Binding-site contacts:
Ligand atom O10 contacts residue LEU62 of chain 18.E at 2.8 Å.
Ligand atom O8 contacts residue ASN272 of chain 18.E at 3.5 Å (h-bond).
Ligand atom C9 contacts residue LYS68 of chain 18.E at 3.8 Å.
Ligand atom O9 contacts residue GLN278 of chain 18.E at 4.0 Å.
Ligand atom C11 contacts residue GLN278 of chain 18.E at 3.5 Å.
Ligand atom O9 contacts residue LYS68 of chain 18.E at 2.9 Å (salt-bridge).
Ligand atom O10 contacts residue PHE75 of chain 18.A at 3.9 Å.
Ligand atom C10 contacts residue ASN272 of chain 18.E at 3.9 Å.
Ligand atom C11 contacts residue PHE270 of chain 18.E at 3.9 Å (hydrophobic).
Ligand atom C10 contacts residue LEU62 of chain 18.E at 3.1 Å (hydrophobic).
Ligand atom O1A contacts residue LYS68 of chain 18.E at 3.8 Å.
Ligand atom N5 contacts residue ASN272 of chain 18.E at 3.2 Å (h-bond).
Ligand atom C11 contacts residue ASN272 of chain 18.E at 3.5 Å.
Ligand atom C8 contacts residue GLN278 of chain 18.E at 3.7 Å.
Ligand atom O7 contacts residue LEU62 of chain 18.E at 3.3 Å.
Ligand atom C1 contacts residue THR276 of chain 18.E at 3.3 Å.
Ligand atom O1B contacts residue SER274 of chain 18.E at 3.3 Å (h-bond).
Ligand atom O1A contacts residue THR276 of chain 18.E at 2.6 Å (h-bond).
Ligand atom O9 contacts residue LEU67 of chain 18.E at 3.1 Å.
Ligand atom O1B contacts residue LYS68 of chain 18.E at 3.1 Å.
Ligand atom C11 contacts residue PHE65 of chain 18.E at 3.7 Å (hydrophobic).
Ligand atom C6 contacts residue LYS68 of chain 18.E at 4.0 Å.
Ligand atom N5 contacts residue LEU62 of chain 18.E at 3.9 Å.
Ligand atom C9 contacts residue GLN278 of chain 18.E at 3.3 Å.
Ligand atom O1A contacts residue ASN272 of chain 18.E at 3.6 Å.
Ligand atom O1B contacts residue THR276 of chain 18.E at 3.4 Å (h-bond).
Ligand atom C7 contacts residue GLN278 of chain 18.E at 3.9 Å.
Ligand atom C10 contacts residue GLN278 of chain 18.E at 4.0 Å.
Ligand atom O8 contacts residue THR276 of chain 18.E at 4.0 Å.
Ligand atom N5 contacts residue GLN278 of chain 18.E at 3.7 Å.
Ligand atom C11 contacts residue THR276 of chain 18.E at 3.4 Å.
Ligand atom C9 contacts residue LEU67 of chain 18.E at 4.0 Å (hydrophobic).
Ligand atom O8 contacts residue LYS68 of chain 18.E at 3.3 Å.
Ligand atom C6 contacts residue ASN272 of chain 18.E at 3.7 Å.
Ligand atom C1 contacts residue LYS68 of chain 18.E at 3.8 Å.
Ligand atom C7 contacts residue LEU62 of chain 18.E at 3.8 Å (hydrophobic).
Ligand atom C11 contacts residue PHE75 of chain 18.A at 3.5 Å (hydrophobic).
Ligand atom C11 contacts residue HIS138 of chain 18.D at 3.5 Å.
Ligand atom O8 contacts residue GLN278 of chain 18.E at 3.5 Å (h-bond).
Ligand atom C11 contacts residue LEU62 of chain 18.E at 3.5 Å (hydrophobic).

Sequence of chain 18.D:
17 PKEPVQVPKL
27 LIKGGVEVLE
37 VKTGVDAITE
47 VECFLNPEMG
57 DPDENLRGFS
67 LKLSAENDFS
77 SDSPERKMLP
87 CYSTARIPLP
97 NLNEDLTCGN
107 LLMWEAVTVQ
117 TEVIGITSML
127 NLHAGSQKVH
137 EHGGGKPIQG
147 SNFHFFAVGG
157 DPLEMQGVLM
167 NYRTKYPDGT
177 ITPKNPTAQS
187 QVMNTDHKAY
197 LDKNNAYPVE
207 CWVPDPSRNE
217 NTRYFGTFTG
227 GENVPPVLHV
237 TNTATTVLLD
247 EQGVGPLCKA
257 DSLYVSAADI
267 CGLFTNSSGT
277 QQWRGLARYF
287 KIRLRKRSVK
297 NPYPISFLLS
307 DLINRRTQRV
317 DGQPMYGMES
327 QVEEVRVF

Sequence of chain 18.E:
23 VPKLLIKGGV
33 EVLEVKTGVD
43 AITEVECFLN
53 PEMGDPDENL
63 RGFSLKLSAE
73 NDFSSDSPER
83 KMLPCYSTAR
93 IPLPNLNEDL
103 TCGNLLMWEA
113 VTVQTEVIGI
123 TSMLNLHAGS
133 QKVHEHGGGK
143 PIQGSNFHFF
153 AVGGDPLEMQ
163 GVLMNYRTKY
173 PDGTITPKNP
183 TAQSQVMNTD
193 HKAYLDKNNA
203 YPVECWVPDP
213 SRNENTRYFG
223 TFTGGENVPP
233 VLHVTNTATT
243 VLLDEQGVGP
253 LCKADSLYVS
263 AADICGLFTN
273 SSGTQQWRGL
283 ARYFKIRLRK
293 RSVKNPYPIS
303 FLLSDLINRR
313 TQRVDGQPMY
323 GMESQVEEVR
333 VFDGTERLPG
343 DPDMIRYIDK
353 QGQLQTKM

This protein binds this small molecule.
Small molecule (SMILES): CC(=O)N[C@H]1[C@H]([C@H](O)[C@H](O)CO)O[C@@](O[C@H](CO)[C@@H](O)[C@@H]2O[C@@H](C(=O)O)C[C@H](O)[C@H]2NC(C)=O)(C(=O)O)C[C@@H]1O

Sequence of chain 18.A:
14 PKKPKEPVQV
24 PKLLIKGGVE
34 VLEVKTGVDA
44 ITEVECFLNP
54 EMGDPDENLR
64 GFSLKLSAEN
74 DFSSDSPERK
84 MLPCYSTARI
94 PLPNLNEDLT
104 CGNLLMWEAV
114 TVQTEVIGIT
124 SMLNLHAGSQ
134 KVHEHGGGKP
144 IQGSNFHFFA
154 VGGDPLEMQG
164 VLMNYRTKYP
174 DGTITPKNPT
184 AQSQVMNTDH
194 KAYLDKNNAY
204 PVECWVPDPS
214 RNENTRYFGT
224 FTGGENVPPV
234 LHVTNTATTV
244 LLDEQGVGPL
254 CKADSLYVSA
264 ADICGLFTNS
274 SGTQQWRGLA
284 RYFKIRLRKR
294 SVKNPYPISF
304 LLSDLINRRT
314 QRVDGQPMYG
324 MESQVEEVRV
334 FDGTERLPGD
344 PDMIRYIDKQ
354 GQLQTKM